Sequence of chain 9.A:
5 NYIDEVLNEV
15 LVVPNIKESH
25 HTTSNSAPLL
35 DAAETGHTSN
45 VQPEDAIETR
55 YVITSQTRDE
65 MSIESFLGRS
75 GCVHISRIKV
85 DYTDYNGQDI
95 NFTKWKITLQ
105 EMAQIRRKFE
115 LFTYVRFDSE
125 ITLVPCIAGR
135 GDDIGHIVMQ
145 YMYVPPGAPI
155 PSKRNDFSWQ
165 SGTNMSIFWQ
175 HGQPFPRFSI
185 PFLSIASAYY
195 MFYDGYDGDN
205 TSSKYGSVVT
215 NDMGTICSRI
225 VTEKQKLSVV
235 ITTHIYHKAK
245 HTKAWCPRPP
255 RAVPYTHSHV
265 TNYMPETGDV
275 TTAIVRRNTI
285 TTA

This protein binds this small molecule.
Small molecule (SMILES): OC[C@H]1O[C@@](CO)(O[C@H]2O[C@H](CO)[C@@H](O)[C@H](O)[C@H]2O)[C@@H](O)[C@@H]1O

Binding-site contacts:
Ligand atom O6 contacts residue HIS241 of chain 9.A at 4.0 Å.
Ligand atom O4 contacts residue HIS263 of chain 9.A at 2.6 Å.
Ligand atom C5 contacts residue HIS263 of chain 9.A at 3.9 Å.
Ligand atom C3 contacts residue ASN215 of chain 9.A at 3.5 Å.
Ligand atom C2 contacts residue MET217 of chain 9.A at 3.5 Å (hydrophobic).
Ligand atom C1 contacts residue MET195 of chain 9.A at 3.2 Å (hydrophobic).
Ligand atom C6 contacts residue LEU103 of chain 9.A at 2.7 Å (hydrophobic).
Ligand atom C4 contacts residue ASN215 of chain 9.A at 4.0 Å.
Ligand atom O2 contacts residue MET195 of chain 9.A at 3.6 Å.
Ligand atom O5 contacts residue LEU103 of chain 9.A at 3.0 Å (h-bond).
Ligand atom C2 contacts residue TYR193 of chain 9.A at 3.8 Å (hydrophobic).
Ligand atom O3 contacts residue MET217 of chain 9.A at 2.5 Å (h-bond).
Ligand atom O1 contacts residue MET195 of chain 9.A at 3.8 Å.
Ligand atom C4 contacts residue HIS263 of chain 9.A at 3.7 Å.
Ligand atom C5 contacts residue LEU103 of chain 9.A at 3.5 Å (hydrophobic).
Ligand atom O2 contacts residue ASN215 of chain 9.A at 3.5 Å.
Ligand atom C6 contacts residue THR102 of chain 9.A at 1.9 Å.
Ligand atom O4 contacts residue THR102 of chain 9.A at 3.8 Å.
Ligand atom O6 contacts residue ILE101 of chain 9.A at 2.1 Å (h-bond).
Ligand atom C3 contacts residue MET217 of chain 9.A at 3.2 Å (hydrophobic).
Ligand atom O4 contacts residue ASN215 of chain 9.A at 3.4 Å (h-bond).
Ligand atom O6 contacts residue LEU103 of chain 9.A at 3.3 Å.
Ligand atom C6 contacts residue LEU103 of chain 9.A at 3.2 Å (hydrophobic).
Ligand atom O3 contacts residue ASN215 of chain 9.A at 2.1 Å.
Ligand atom C5 contacts residue LEU103 of chain 9.A at 3.0 Å (hydrophobic).
Ligand atom O3 contacts residue TYR194 of chain 9.A at 3.9 Å.
Ligand atom C4 contacts residue THR102 of chain 9.A at 3.9 Å.
Ligand atom O1 contacts residue TYR194 of chain 9.A at 3.8 Å.
Ligand atom O6 contacts residue LEU103 of chain 9.A at 4.0 Å.
Ligand atom O4 contacts residue ILE101 of chain 9.A at 4.0 Å.
Ligand atom O1 contacts residue GLN104 of chain 9.A at 3.9 Å.
Ligand atom O2 contacts residue TYR193 of chain 9.A at 3.9 Å.
Ligand atom O2 contacts residue MET217 of chain 9.A at 3.3 Å (h-bond).
Ligand atom C6 contacts residue ILE101 of chain 9.A at 3.2 Å (hydrophobic).
Ligand atom O6 contacts residue THR102 of chain 9.A at 2.4 Å.
Ligand atom C5 contacts residue THR102 of chain 9.A at 2.8 Å.
Ligand atom O5 contacts residue THR102 of chain 9.A at 3.6 Å.
Ligand atom O5 contacts residue LEU103 of chain 9.A at 3.3 Å.
Ligand atom O3 contacts residue ILE101 of chain 9.A at 3.5 Å.
Ligand atom C6 contacts residue HIS241 of chain 9.A at 3.7 Å.